This small molecule binds to this protein.
Small molecule (SMILES): CSCC[C@H](NC=O)C(=O)O

Sequence of chain 1.ZA:
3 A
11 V

Binding-site contacts:
Ligand atom N contacts residue MAA4 of chain 1.ZA at 4.4 Å.
Ligand atom CN contacts residue ALQ1 of chain 1.ZA at 3.3 Å.
Ligand atom SD contacts residue DVA5 of chain 1.ZA at 4.2 Å.
Ligand atom O1 contacts residue MAA4 of chain 1.ZA at 3.7 Å.
Ligand atom CB contacts residue DVA5 of chain 1.ZA at 3.6 Å.
Ligand atom O1 contacts residue ALQ1 of chain 1.ZA at 2.9 Å.
Ligand atom CE contacts residue DVA5 of chain 1.ZA at 4.0 Å.
Ligand atom CG contacts residue MAA4 of chain 1.ZA at 4.2 Å.
Ligand atom CG contacts residue DVA5 of chain 1.ZA at 3.2 Å.
Ligand atom CN contacts residue MAA4 of chain 1.ZA at 3.8 Å.